This small molecule binds to this protein.
Small molecule (SMILES): Nc1nc2c(ncn2[C@@H]2O[C@H](CO[P](=O)(O)O[P](=O)(O)OP(O)(O)=S)[C@@H](O)[C@H]2O)c(=O)[nH]1

Binding-site contacts:
Ligand atom O3G contacts residue MG1 of chain 1.D at 2.1 Å.
Ligand atom N7 contacts residue ASN135 of chain 1.A at 3.2 Å (h-bond).
Ligand atom O6 contacts residue ALA204 of chain 1.A at 2.7 Å (h-bond).
Ligand atom O6 contacts residue ASN135 of chain 1.A at 3.2 Å (h-bond).
Ligand atom O1A contacts residue K1 of chain 1.E at 2.6 Å.
Ligand atom N2 contacts residue ASP138 of chain 1.A at 2.7 Å (salt-bridge).
Ligand atom O2A contacts residue GLN36 of chain 1.A at 3.5 Å.
Ligand atom C2 contacts residue ASP138 of chain 1.A at 3.5 Å.
Ligand atom O3A contacts residue GLY22 of chain 1.A at 3.0 Å (h-bond).
Ligand atom O2G contacts residue GLY84 of chain 1.A at 3.0 Å.
Ligand atom O3B contacts residue MG1 of chain 1.D at 3.5 Å.
Ligand atom O1A contacts residue GLN36 of chain 1.A at 3.2 Å (h-bond).
Ligand atom O2B contacts residue LYS23 of chain 1.A at 2.6 Å (salt-bridge).
Ligand atom S1G contacts residue K1 of chain 1.E at 3.1 Å.
Ligand atom C4 contacts residue HIS205 of chain 1.A at 3.3 Å.
Ligand atom C6 contacts residue ASP138 of chain 1.A at 3.4 Å.
Ligand atom O1B contacts residue THR24 of chain 1.A at 3.0 Å (h-bond).
Ligand atom O4' contacts residue LYS136 of chain 1.A at 3.3 Å (salt-bridge).
Ligand atom O3G contacts residue THR44 of chain 1.A at 3.1 Å (h-bond).
Ligand atom O3B contacts residue ASP20 of chain 1.A at 3.2 Å (salt-bridge).
Ligand atom C3' contacts residue GLN36 of chain 1.A at 3.5 Å.
Ligand atom O1B contacts residue MG1 of chain 1.D at 2.0 Å.
Ligand atom O6 contacts residue LYS136 of chain 1.A at 3.3 Å.
Ligand atom N2 contacts residue HIS205 of chain 1.A at 3.3 Å (h-bond).
Ligand atom O2G contacts residue ASP20 of chain 1.A at 3.3 Å (salt-bridge).
Ligand atom O2' contacts residue HIS205 of chain 1.A at 3.2 Å (h-bond).
Ligand atom O2G contacts residue LYS23 of chain 1.A at 2.8 Å (salt-bridge).
Ligand atom O2A contacts residue LYS25 of chain 1.A at 2.8 Å (salt-bridge).
Ligand atom O2B contacts residue THR21 of chain 1.A at 3.1 Å (h-bond).
Ligand atom O3B contacts residue K1 of chain 1.E at 3.4 Å.
Ligand atom C2 contacts residue HIS205 of chain 1.A at 3.2 Å.
Ligand atom O2G contacts residue VAL19 of chain 1.A at 3.2 Å.
Ligand atom N1 contacts residue ASP138 of chain 1.A at 2.7 Å (salt-bridge).
Ligand atom PG contacts residue MG1 of chain 1.D at 3.3 Å.
Ligand atom N7 contacts residue ALA204 of chain 1.A at 3.4 Å.
Ligand atom O2B contacts residue GLY22 of chain 1.A at 3.0 Å (h-bond).
Ligand atom PB contacts residue MG1 of chain 1.D at 3.2 Å.
Ligand atom C6 contacts residue LYS136 of chain 1.A at 3.4 Å.
Ligand atom O6 contacts residue ASP138 of chain 1.A at 3.4 Å (salt-bridge).
Ligand atom N3 contacts residue HIS205 of chain 1.A at 3.1 Å.

Sequence of chain 1.A:
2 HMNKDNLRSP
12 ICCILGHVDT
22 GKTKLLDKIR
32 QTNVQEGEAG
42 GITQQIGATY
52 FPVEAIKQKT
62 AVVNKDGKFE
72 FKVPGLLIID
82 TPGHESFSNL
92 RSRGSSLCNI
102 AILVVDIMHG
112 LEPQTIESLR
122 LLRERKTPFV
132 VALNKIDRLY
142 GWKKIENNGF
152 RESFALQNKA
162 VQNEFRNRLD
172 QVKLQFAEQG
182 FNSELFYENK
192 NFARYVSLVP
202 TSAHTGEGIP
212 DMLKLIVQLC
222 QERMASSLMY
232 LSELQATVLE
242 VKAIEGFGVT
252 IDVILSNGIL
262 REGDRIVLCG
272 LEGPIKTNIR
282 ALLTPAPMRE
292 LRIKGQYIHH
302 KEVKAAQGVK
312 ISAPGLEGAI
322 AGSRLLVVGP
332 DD